Binding-site contacts:
Ligand atom CA contacts residue GLY70 of chain 1.AA at 3.2 Å.
Ligand atom CB contacts residue ALA99 of chain 1.AA at 3.9 Å (hydrophobic).
Ligand atom C contacts residue ILE72 of chain 1.AA at 3.9 Å (hydrophobic).
Ligand atom OXT contacts residue GLY70 of chain 1.AA at 4.3 Å.
Ligand atom CB contacts residue ILE144 of chain 1.AA at 4.4 Å (hydrophobic).
Ligand atom N contacts residue ILE72 of chain 1.AA at 3.9 Å.
Ligand atom O contacts residue PRO126 of chain 1.AA at 3.4 Å.
Ligand atom CA contacts residue LEU127 of chain 1.AA at 3.4 Å (hydrophobic).
Ligand atom CB contacts residue ILE72 of chain 1.AA at 4.2 Å (hydrophobic).
Ligand atom CA contacts residue ILE72 of chain 1.AA at 3.8 Å (hydrophobic).
Ligand atom CB contacts residue GLY70 of chain 1.AA at 3.2 Å.
Ligand atom O contacts residue VAL71 of chain 1.AA at 3.7 Å.
Ligand atom OXT contacts residue ALA99 of chain 1.AA at 3.0 Å.
Ligand atom C contacts residue GLY69 of chain 1.AA at 4.3 Å.
Ligand atom O contacts residue HIS124 of chain 1.AA at 4.3 Å.
Ligand atom C contacts residue LEU127 of chain 1.AA at 3.5 Å (hydrophobic).
Ligand atom O contacts residue GLY70 of chain 1.AA at 2.9 Å (h-bond).
Ligand atom C contacts residue HIS124 of chain 1.AA at 3.2 Å.
Ligand atom O contacts residue ALA99 of chain 1.AA at 3.0 Å.
Ligand atom O contacts residue GLY69 of chain 1.AA at 3.4 Å.
Ligand atom OXT contacts residue LEU127 of chain 1.AA at 4.1 Å.
Ligand atom CB contacts residue VAL71 of chain 1.AA at 3.9 Å (hydrophobic).
Ligand atom CA contacts residue VAL71 of chain 1.AA at 4.2 Å (hydrophobic).
Ligand atom CA contacts residue ALA99 of chain 1.AA at 3.9 Å (hydrophobic).
Ligand atom CB contacts residue MET100 of chain 1.AA at 3.5 Å (hydrophobic).
Ligand atom CB contacts residue LEU147 of chain 1.AA at 3.7 Å (hydrophobic).
Ligand atom CA contacts residue HIS124 of chain 1.AA at 3.4 Å.
Ligand atom O contacts residue LEU127 of chain 1.AA at 2.6 Å (h-bond).
Ligand atom C contacts residue ALA99 of chain 1.AA at 3.0 Å (hydrophobic).
Ligand atom OXT contacts residue HIS124 of chain 1.AA at 2.6 Å (h-bond).
Ligand atom CB contacts residue LEU127 of chain 1.AA at 4.1 Å (hydrophobic).
Ligand atom C contacts residue MET100 of chain 1.AA at 3.9 Å (hydrophobic).
Ligand atom C contacts residue PRO126 of chain 1.AA at 4.4 Å (hydrophobic).
Ligand atom C contacts residue GLY70 of chain 1.AA at 3.5 Å.
Ligand atom CB contacts residue MET151 of chain 1.AA at 3.9 Å (hydrophobic).
Ligand atom O contacts residue MET100 of chain 1.AA at 3.1 Å (h-bond).
Ligand atom N contacts residue GLY70 of chain 1.AA at 2.9 Å (h-bond).
Ligand atom CB contacts residue HIS124 of chain 1.AA at 4.0 Å.
Ligand atom O contacts residue ILE72 of chain 1.AA at 3.0 Å (h-bond).
Ligand atom N contacts residue LEU127 of chain 1.AA at 2.7 Å (h-bond).

This protein binds this small molecule.
Small molecule (SMILES): C[C@H](N)C(=O)N[C@@H](C)C(=O)N[C@@H](C)C(=O)N[C@@H](C)C(=O)O

Sequence of chain 1.AA:
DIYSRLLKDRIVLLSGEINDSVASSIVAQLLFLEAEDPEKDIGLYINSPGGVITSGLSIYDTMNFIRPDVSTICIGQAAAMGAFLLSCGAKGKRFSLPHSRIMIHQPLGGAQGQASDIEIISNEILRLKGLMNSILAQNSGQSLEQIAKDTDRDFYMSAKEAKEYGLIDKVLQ